Sequence of chain 1.D:
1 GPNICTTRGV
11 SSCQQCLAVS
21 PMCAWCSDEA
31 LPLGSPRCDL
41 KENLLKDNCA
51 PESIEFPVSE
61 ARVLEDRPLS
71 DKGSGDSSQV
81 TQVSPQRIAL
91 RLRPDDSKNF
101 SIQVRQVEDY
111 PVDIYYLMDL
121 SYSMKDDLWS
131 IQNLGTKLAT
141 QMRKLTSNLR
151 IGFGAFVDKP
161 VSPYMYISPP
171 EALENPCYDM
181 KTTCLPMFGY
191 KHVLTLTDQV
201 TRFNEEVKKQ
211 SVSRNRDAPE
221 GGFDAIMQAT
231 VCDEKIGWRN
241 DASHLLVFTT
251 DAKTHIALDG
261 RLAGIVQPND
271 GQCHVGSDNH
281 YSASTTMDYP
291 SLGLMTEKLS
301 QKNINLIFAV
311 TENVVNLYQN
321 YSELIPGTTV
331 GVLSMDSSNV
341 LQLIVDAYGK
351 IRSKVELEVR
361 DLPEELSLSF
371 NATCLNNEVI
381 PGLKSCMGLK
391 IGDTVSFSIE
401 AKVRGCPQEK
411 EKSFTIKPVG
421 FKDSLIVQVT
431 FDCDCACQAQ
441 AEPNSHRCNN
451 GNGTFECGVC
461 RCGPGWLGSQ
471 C

Sequence of chain 1.C:
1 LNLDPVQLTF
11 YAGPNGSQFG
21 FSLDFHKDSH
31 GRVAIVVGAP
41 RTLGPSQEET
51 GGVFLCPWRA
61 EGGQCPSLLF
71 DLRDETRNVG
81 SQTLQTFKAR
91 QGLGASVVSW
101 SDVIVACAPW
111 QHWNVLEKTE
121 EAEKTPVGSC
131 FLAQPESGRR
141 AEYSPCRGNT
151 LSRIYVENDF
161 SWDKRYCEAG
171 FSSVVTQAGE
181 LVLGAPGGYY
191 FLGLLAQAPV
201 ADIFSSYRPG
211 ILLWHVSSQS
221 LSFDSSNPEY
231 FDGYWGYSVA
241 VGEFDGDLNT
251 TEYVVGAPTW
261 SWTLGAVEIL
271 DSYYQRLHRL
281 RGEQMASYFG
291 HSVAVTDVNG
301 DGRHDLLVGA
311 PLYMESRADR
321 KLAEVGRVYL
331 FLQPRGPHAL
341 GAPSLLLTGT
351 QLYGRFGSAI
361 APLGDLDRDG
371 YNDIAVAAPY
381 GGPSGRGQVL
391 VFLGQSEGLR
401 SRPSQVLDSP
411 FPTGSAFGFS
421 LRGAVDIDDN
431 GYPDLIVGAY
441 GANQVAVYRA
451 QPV

The protein below binds the small molecule below.
Small molecule (SMILES): CN1Cc2cc(C(=O)N3CCC(C4CCNCC4)CC3)ccc2N[C@@H](CC(=O)O)C1=O

Binding-site contacts:
Ligand atom O3 contacts residue ASN215 of chain 1.D at 3.9 Å.
Ligand atom C19 contacts residue ALA218 of chain 1.D at 3.5 Å (hydrophobic).
Ligand atom C16 contacts residue ARG216 of chain 1.D at 3.9 Å.
Ligand atom C15 contacts residue ALA218 of chain 1.D at 3.8 Å (hydrophobic).
Ligand atom C6 contacts residue PHE160 of chain 1.C at 3.2 Å (hydrophobic).
Ligand atom N3 contacts residue ARG216 of chain 1.D at 3.3 Å (salt-bridge).
Ligand atom C21 contacts residue ASN215 of chain 1.D at 3.2 Å.
Ligand atom C9 contacts residue LEU192 of chain 1.C at 3.5 Å (hydrophobic).
Ligand atom O3 contacts residue GLU220 of chain 1.D at 2.9 Å (salt-bridge).
Ligand atom C23 contacts residue GLU220 of chain 1.D at 3.4 Å.
Ligand atom C6 contacts residue TYR190 of chain 1.C at 3.8 Å (hydrophobic).
Ligand atom C10 contacts residue TYR189 of chain 1.C at 3.5 Å (hydrophobic).
Ligand atom N2 contacts residue ASP224 of chain 1.C at 2.8 Å (salt-bridge).
Ligand atom N3 contacts residue ALA218 of chain 1.D at 3.9 Å.
Ligand atom C10 contacts residue PHE160 of chain 1.C at 3.1 Å (hydrophobic).
Ligand atom O3 contacts residue SER121 of chain 1.D at 2.9 Å (h-bond).
Ligand atom C23 contacts residue TYR122 of chain 1.D at 3.5 Å (hydrophobic).
Ligand atom O3 contacts residue SER123 of chain 1.D at 3.0 Å (h-bond).
Ligand atom O2 contacts residue SER123 of chain 1.D at 3.9 Å.
Ligand atom O3 contacts residue TYR122 of chain 1.D at 3.4 Å (h-bond).
Ligand atom N2 contacts residue SER225 of chain 1.C at 3.9 Å.
Ligand atom N4 contacts residue SER123 of chain 1.D at 3.8 Å.
Ligand atom C23 contacts residue ASN215 of chain 1.D at 3.1 Å.
Ligand atom C3 contacts residue PHE231 of chain 1.C at 3.6 Å (hydrophobic).
Ligand atom O2 contacts residue TYR122 of chain 1.D at 3.9 Å.
Ligand atom C9 contacts residue SER225 of chain 1.C at 3.2 Å.
Ligand atom C5 contacts residue PHE231 of chain 1.C at 3.5 Å (hydrophobic).
Ligand atom C9 contacts residue ASP224 of chain 1.C at 3.2 Å.
Ligand atom C19 contacts residue ARG216 of chain 1.D at 3.4 Å.
Ligand atom O3 contacts residue MG1 of chain 1.IA at 2.0 Å.
Ligand atom O4 contacts residue ASN215 of chain 1.D at 2.9 Å (h-bond).
Ligand atom O4 contacts residue SER121 of chain 1.D at 3.2 Å.
Ligand atom C23 contacts residue SER121 of chain 1.D at 3.3 Å.
Ligand atom C10 contacts residue ASP224 of chain 1.C at 3.4 Å.
Ligand atom O4 contacts residue TYR122 of chain 1.D at 2.9 Å (h-bond).
Ligand atom C10 contacts residue TYR190 of chain 1.C at 3.9 Å (hydrophobic).
Ligand atom C9 contacts residue PHE231 of chain 1.C at 3.8 Å (hydrophobic).
Ligand atom O4 contacts residue ARG214 of chain 1.D at 3.7 Å.
Ligand atom C23 contacts residue MG1 of chain 1.IA at 3.2 Å.
Ligand atom C16 contacts residue ALA218 of chain 1.D at 3.8 Å (hydrophobic).